Sequence of chain 1.F:
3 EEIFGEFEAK

The protein below binds the small molecule below.
Small molecule (SMILES): NC(=O)CS[P](=O)(O)O[P](=O)(O)O[P](=O)(O)OC[C@H]1O[C@@H](n2cnc3c(N)ncnc32)[C@H](O)[C@@H]1O

Binding-site contacts:
Ligand atom C6 contacts residue ALA44 of chain 1.B at 3.5 Å (hydrophobic).
Ligand atom S1G contacts residue ASN143 of chain 1.B at 3.5 Å (h-bond).
Ligand atom O1A contacts residue GLY29 of chain 1.B at 3.5 Å (h-bond).
Ligand atom NS contacts residue PHE6 of chain 1.F at 1.4 Å.
Ligand atom N6 contacts residue LEU145 of chain 1.B at 3.4 Å.
Ligand atom O2G contacts residue TYR28 of chain 1.B at 3.6 Å.
Ligand atom C2 contacts residue PHE92 of chain 1.B at 3.7 Å (hydrophobic).
Ligand atom O2A contacts residue LYS46 of chain 1.B at 2.7 Å (salt-bridge).
Ligand atom O3A contacts residue MG1 of chain 1.J at 3.3 Å.
Ligand atom O4' contacts residue VAL31 of chain 1.B at 3.7 Å.
Ligand atom PB contacts residue MG1 of chain 1.J at 3.3 Å.
Ligand atom O1B contacts residue ASN143 of chain 1.B at 3.1 Å (h-bond).
Ligand atom C2 contacts residue MET93 of chain 1.B at 3.3 Å (hydrophobic).
Ligand atom O2S contacts residue ARG142 of chain 1.B at 3.0 Å (salt-bridge).
Ligand atom O1A contacts residue GLY25 of chain 1.B at 3.1 Å.
Ligand atom O2A contacts residue ASP156 of chain 1.B at 2.9 Å (salt-bridge).
Ligand atom PA contacts residue LYS46 of chain 1.B at 3.5 Å.
Ligand atom O3G contacts residue GLY26 of chain 1.B at 3.7 Å.
Ligand atom O2S contacts residue PHE6 of chain 1.F at 2.9 Å.
Ligand atom O2A contacts residue MG1 of chain 1.J at 2.2 Å.
Ligand atom N3 contacts residue LEU23 of chain 1.B at 3.5 Å.
Ligand atom O3B contacts residue GLY26 of chain 1.B at 3.6 Å.
Ligand atom O2G contacts residue GLN27 of chain 1.B at 3.7 Å.
Ligand atom O2B contacts residue ARG142 of chain 1.B at 3.7 Å.
Ligand atom C1S contacts residue ASP138 of chain 1.B at 3.5 Å.
Ligand atom N6 contacts residue ALA44 of chain 1.B at 3.5 Å.
Ligand atom N6 contacts residue GLU91 of chain 1.B at 2.9 Å (salt-bridge).
Ligand atom C6 contacts residue LEU145 of chain 1.B at 3.5 Å (hydrophobic).
Ligand atom S1G contacts residue ARG142 of chain 1.B at 3.7 Å.
Ligand atom N6 contacts residue THR90 of chain 1.B at 3.5 Å (h-bond).
Ligand atom C2S contacts residue PHE6 of chain 1.F at 2.6 Å (hydrophobic).
Ligand atom O1A contacts residue LYS46 of chain 1.B at 3.5 Å (salt-bridge).
Ligand atom N1 contacts residue MET93 of chain 1.B at 2.9 Å (h-bond).
Ligand atom C5 contacts residue LEU145 of chain 1.B at 3.6 Å (hydrophobic).
Ligand atom O3G contacts residue GLN27 of chain 1.B at 2.9 Å (h-bond).
Ligand atom O3' contacts residue ASN97 of chain 1.B at 2.8 Å (h-bond).
Ligand atom O1A contacts residue GLY26 of chain 1.B at 2.9 Å (h-bond).
Ligand atom NS contacts residue GLN27 of chain 1.B at 3.5 Å.
Ligand atom PA contacts residue MG1 of chain 1.J at 3.3 Å.
Ligand atom O1B contacts residue MG1 of chain 1.J at 2.1 Å.

Sequence of chain 1.B:
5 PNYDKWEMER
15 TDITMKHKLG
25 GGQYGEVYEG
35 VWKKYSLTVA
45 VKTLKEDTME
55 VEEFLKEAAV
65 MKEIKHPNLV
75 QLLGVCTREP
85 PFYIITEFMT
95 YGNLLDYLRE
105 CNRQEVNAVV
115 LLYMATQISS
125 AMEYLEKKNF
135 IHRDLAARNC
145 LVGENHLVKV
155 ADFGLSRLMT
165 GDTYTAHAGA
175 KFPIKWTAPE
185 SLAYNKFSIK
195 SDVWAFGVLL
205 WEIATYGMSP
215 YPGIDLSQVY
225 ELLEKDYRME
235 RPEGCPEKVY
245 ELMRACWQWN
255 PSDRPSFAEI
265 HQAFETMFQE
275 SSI